Binding-site contacts:
Ligand atom O5 contacts residue ASN1071 of chain 1.A at 2.4 Å (h-bond).
Ligand atom C5 contacts residue ASN1071 of chain 1.A at 3.7 Å.
Ligand atom O5 contacts residue ALA703 of chain 1.A at 4.4 Å.
Ligand atom C8 contacts residue LYS1070 of chain 1.A at 4.4 Å.
Ligand atom C7 contacts residue ASN1071 of chain 1.A at 4.1 Å.
Ligand atom C6 contacts residue ALA703 of chain 1.A at 3.9 Å (hydrophobic).
Ligand atom C7 contacts residue GLU1069 of chain 1.A at 4.5 Å.
Ligand atom N2 contacts residue ASN1071 of chain 1.A at 2.9 Å (h-bond).
Ligand atom C8 contacts residue GLU1069 of chain 1.A at 3.1 Å.
Ligand atom C1 contacts residue ASN1071 of chain 1.A at 1.4 Å.
Ligand atom C3 contacts residue ASN1071 of chain 1.A at 3.8 Å.
Ligand atom C4 contacts residue ASN1071 of chain 1.A at 4.2 Å.
Ligand atom C8 contacts residue ASN1071 of chain 1.A at 4.4 Å.
Ligand atom C2 contacts residue ASN1071 of chain 1.A at 2.5 Å.
Ligand atom C1 contacts residue GLN892 of chain 1.B at 4.5 Å.
Ligand atom C5 contacts residue ALA703 of chain 1.A at 3.7 Å (hydrophobic).

Sequence of chain 1.A:
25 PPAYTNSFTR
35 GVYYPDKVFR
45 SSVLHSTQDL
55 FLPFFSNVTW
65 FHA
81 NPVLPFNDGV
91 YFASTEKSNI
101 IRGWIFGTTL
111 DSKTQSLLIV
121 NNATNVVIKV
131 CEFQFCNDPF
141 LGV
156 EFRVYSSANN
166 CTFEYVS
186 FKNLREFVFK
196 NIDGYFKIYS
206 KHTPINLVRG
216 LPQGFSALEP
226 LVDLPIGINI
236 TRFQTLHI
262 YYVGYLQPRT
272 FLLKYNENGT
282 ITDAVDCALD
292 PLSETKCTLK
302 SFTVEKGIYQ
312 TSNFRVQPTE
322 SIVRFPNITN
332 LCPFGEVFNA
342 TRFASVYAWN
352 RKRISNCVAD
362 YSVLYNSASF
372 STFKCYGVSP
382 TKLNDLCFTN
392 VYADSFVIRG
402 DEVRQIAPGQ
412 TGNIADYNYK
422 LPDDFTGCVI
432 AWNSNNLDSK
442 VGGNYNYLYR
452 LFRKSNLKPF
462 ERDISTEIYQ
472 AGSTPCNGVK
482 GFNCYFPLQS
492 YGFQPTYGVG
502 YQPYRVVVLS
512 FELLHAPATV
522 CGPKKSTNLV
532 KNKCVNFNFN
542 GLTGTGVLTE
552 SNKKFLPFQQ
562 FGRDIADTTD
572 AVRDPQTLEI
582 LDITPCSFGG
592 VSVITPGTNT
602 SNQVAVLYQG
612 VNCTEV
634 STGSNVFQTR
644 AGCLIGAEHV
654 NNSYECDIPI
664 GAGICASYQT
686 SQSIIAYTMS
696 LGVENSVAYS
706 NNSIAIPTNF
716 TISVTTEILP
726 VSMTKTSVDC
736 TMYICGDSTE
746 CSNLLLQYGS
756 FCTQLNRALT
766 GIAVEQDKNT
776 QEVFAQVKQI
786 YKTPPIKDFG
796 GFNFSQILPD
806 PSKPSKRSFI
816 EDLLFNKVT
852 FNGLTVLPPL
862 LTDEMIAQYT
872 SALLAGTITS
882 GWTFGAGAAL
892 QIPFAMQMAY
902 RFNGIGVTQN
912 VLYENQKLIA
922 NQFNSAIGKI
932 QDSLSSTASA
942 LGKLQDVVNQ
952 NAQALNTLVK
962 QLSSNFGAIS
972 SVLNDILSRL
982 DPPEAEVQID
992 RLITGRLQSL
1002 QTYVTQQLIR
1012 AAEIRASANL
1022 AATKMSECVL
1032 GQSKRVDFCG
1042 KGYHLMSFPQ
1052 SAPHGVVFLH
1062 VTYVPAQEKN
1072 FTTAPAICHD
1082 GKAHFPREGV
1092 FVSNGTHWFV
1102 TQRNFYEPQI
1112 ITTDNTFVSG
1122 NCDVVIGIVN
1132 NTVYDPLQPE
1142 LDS

Sequence of chain 1.B:
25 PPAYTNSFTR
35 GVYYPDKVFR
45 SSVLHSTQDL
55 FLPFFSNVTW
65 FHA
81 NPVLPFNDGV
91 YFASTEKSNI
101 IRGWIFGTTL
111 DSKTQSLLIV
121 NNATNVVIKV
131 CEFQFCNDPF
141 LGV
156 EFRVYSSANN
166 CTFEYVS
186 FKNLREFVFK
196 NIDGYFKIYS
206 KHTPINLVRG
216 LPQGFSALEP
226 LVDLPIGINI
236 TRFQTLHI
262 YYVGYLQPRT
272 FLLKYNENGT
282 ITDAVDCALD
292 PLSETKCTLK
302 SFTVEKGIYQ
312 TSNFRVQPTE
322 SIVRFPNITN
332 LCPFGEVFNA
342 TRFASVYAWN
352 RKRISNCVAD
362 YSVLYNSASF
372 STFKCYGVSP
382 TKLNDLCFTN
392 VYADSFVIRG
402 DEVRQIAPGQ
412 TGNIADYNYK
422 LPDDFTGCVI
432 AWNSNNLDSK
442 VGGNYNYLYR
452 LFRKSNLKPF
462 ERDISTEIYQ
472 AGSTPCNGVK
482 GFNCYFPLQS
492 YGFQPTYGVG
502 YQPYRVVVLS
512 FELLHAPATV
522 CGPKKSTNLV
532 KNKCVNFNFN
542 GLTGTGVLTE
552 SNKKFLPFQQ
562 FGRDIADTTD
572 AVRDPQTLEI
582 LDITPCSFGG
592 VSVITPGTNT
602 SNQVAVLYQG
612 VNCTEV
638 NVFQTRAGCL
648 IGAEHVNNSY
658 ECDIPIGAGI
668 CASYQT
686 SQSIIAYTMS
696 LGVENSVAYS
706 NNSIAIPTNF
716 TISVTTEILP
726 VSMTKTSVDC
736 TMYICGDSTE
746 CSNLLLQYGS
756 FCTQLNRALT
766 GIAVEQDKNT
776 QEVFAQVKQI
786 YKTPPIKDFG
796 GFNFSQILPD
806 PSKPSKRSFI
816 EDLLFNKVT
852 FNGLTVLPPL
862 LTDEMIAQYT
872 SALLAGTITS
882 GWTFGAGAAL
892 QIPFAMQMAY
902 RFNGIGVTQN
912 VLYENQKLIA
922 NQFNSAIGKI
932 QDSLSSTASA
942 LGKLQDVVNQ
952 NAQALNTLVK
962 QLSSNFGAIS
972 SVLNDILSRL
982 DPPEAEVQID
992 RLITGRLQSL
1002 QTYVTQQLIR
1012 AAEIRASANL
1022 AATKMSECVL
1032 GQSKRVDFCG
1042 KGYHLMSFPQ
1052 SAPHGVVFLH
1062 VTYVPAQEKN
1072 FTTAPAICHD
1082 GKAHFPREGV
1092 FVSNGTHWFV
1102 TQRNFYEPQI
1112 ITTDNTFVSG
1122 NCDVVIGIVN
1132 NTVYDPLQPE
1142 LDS

The small molecule below binds the protein below.
Small molecule (SMILES): CC(=O)N[C@@H]1[C@@H](O)[C@H](O)[C@@H](CO)O[C@H]1O